Sequence of chain 1.B:
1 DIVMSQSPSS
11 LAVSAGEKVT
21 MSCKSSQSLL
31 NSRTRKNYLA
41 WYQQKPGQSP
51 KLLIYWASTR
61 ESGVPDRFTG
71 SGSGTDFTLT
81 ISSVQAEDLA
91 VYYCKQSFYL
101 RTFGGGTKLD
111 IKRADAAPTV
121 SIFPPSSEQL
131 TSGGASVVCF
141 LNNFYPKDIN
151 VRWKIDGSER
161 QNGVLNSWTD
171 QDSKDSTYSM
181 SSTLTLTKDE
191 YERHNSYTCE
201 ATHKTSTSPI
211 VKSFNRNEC

Binding-site contacts:
Ligand atom O3 contacts residue SER173 of chain 1.B at 4.0 Å.
Ligand atom O4 contacts residue VAL170 of chain 1.A at 4.1 Å.
Ligand atom O5 contacts residue ASP170 of chain 1.B at 3.6 Å.
Ligand atom O2 contacts residue ASP170 of chain 1.B at 3.1 Å (salt-bridge).
Ligand atom C4 contacts residue SER173 of chain 1.B at 3.4 Å.
Ligand atom O5 contacts residue SER173 of chain 1.B at 3.0 Å (h-bond).
Ligand atom C6 contacts residue VAL170 of chain 1.A at 3.3 Å (hydrophobic).
Ligand atom C1 contacts residue ASP170 of chain 1.B at 3.7 Å.
Ligand atom C6 contacts residue SER173 of chain 1.B at 3.9 Å.
Ligand atom O6 contacts residue VAL170 of chain 1.A at 4.0 Å.
Ligand atom O6 contacts residue ASP172 of chain 1.B at 3.8 Å.
Ligand atom C6 contacts residue GLN171 of chain 1.B at 3.1 Å.
Ligand atom C6 contacts residue ASP172 of chain 1.B at 3.3 Å.
Ligand atom C2 contacts residue ASP172 of chain 1.B at 3.8 Å.
Ligand atom C5 contacts residue GLN171 of chain 1.B at 3.7 Å.
Ligand atom C6 contacts residue PRO46 of chain 1.B at 4.0 Å (hydrophobic).
Ligand atom C6 contacts residue HIS171 of chain 1.A at 3.3 Å.
Ligand atom C2 contacts residue SER173 of chain 1.B at 3.5 Å.
Ligand atom C3 contacts residue SER173 of chain 1.B at 3.8 Å.
Ligand atom C4 contacts residue THR172 of chain 1.A at 4.0 Å.
Ligand atom O6 contacts residue LEU89 of chain 1.B at 3.9 Å.
Ligand atom O2 contacts residue PRO46 of chain 1.B at 3.7 Å.
Ligand atom O4 contacts residue THR172 of chain 1.A at 2.8 Å (h-bond).
Ligand atom C2 contacts residue ASP170 of chain 1.B at 3.7 Å.
Ligand atom O4 contacts residue PRO46 of chain 1.B at 4.0 Å.
Ligand atom O6 contacts residue THR169 of chain 1.B at 4.0 Å.
Ligand atom O4 contacts residue LYS45 of chain 1.B at 3.9 Å.
Ligand atom C1 contacts residue SER173 of chain 1.B at 3.7 Å.
Ligand atom O6 contacts residue ASP170 of chain 1.B at 3.8 Å.
Ligand atom C5 contacts residue SER173 of chain 1.B at 3.9 Å.
Ligand atom C6 contacts residue LEU89 of chain 1.B at 3.6 Å (hydrophobic).
Ligand atom O3 contacts residue THR172 of chain 1.A at 3.0 Å (h-bond).
Ligand atom C1 contacts residue GLN171 of chain 1.B at 4.0 Å.
Ligand atom O6 contacts residue PRO46 of chain 1.B at 3.4 Å.
Ligand atom O6 contacts residue HIS171 of chain 1.A at 2.6 Å (h-bond).
Ligand atom C1 contacts residue ASP172 of chain 1.B at 3.3 Å.
Ligand atom O6 contacts residue GLN171 of chain 1.B at 2.5 Å (h-bond).
Ligand atom O4 contacts residue HIS171 of chain 1.A at 3.6 Å.
Ligand atom O5 contacts residue GLN171 of chain 1.B at 3.2 Å (h-bond).
Ligand atom O5 contacts residue ASP172 of chain 1.B at 3.4 Å.

A protein and the small-molecule ligand that binds it are described below.
Small molecule (SMILES): OC[C@H]1O[C@H](O[C@H]2O[C@H](CO)[C@@H](O)[C@H](O)[C@H]2O)[C@H](O)[C@@H](O)[C@@H]1O

Sequence of chain 1.A:
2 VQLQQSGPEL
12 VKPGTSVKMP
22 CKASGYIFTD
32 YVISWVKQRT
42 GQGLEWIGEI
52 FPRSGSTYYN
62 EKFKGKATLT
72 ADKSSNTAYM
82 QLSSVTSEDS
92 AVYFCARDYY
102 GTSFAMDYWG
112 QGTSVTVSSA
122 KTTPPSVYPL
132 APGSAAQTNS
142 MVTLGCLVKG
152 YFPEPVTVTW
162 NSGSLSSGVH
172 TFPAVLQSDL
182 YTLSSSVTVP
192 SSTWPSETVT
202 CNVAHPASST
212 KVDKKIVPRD